Binding-site contacts:
Ligand atom O4 contacts residue ASN157 of chain 3.B at 3.0 Å (h-bond).
Ligand atom O4 contacts residue TRP272 of chain 3.B at 4.3 Å.
Ligand atom O2 contacts residue THR173 of chain 3.B at 4.2 Å.
Ligand atom C4 contacts residue THR173 of chain 3.B at 4.1 Å.
Ligand atom O4 contacts residue TYR235 of chain 3.B at 4.1 Å.
Ligand atom O5 contacts residue ASN157 of chain 3.B at 4.4 Å.
Ligand atom C3 contacts residue HIS155 of chain 3.B at 3.8 Å.
Ligand atom C3 contacts residue THR173 of chain 3.B at 3.8 Å.
Ligand atom O3 contacts residue THR173 of chain 3.B at 2.5 Å (h-bond).
Ligand atom C4 contacts residue ASN157 of chain 3.B at 4.3 Å.
Ligand atom C5 contacts residue TRP272 of chain 3.B at 4.4 Å (hydrophobic).
Ligand atom O1 contacts residue ASP172 of chain 3.B at 3.9 Å.
Ligand atom O2 contacts residue ASP172 of chain 3.B at 3.2 Å (salt-bridge).
Ligand atom O3 contacts residue ASP172 of chain 3.B at 4.1 Å.
Ligand atom O3 contacts residue HIS155 of chain 3.B at 3.5 Å (h-bond).
Ligand atom O2 contacts residue HIS176 of chain 3.B at 3.8 Å.
Ligand atom O5 contacts residue VAL160 of chain 3.B at 4.1 Å.
Ligand atom C6 contacts residue TYR164 of chain 3.B at 4.5 Å (hydrophobic).
Ligand atom C2 contacts residue ASP172 of chain 3.B at 4.3 Å.

The small molecule below binds the protein below.
Small molecule (SMILES): OC1C(O)C(O)C(O)C(O)C1O

Sequence of chain 3.B:
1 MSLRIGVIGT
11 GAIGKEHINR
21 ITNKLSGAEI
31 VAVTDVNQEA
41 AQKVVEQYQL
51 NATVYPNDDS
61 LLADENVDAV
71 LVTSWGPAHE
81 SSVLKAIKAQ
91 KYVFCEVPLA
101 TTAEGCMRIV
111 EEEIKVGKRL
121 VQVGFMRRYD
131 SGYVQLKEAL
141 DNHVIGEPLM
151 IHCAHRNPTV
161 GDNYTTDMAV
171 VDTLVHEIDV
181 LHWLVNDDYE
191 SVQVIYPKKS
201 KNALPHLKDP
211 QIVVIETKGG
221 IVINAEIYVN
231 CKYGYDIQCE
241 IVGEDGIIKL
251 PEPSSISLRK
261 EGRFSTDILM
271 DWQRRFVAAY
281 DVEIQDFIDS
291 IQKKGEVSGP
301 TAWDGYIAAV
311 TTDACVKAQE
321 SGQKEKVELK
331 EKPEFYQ